The protein below binds the small molecule below.
Small molecule (SMILES): Nc1ncnc2c1ncn2[C@H]1C[C@H](O)[C@@H](COP(=O)(O)O)O1

Binding-site contacts:
Ligand atom OP1 contacts residue TYR271 of chain 42.A at 3.1 Å (h-bond).
Ligand atom O5' contacts residue ASN491 of chain 42.A at 3.5 Å (h-bond).
Ligand atom OP1 contacts residue PHE272 of chain 42.A at 3.4 Å.
Ligand atom P contacts residue ASN491 of chain 42.A at 3.0 Å.
Ligand atom OP2 contacts residue ASN491 of chain 42.A at 1.7 Å (h-bond).
Ligand atom P contacts residue PHE272 of chain 42.A at 4.3 Å.
Ligand atom OP2 contacts residue ASP273 of chain 42.A at 2.4 Å.
Ligand atom OP1 contacts residue ASN491 of chain 42.A at 3.6 Å.
Ligand atom O5' contacts residue ASP273 of chain 42.A at 4.1 Å.
Ligand atom P contacts residue TYR271 of chain 42.A at 4.5 Å.
Ligand atom C5' contacts residue ASN491 of chain 42.A at 4.0 Å.
Ligand atom C5' contacts residue ASP273 of chain 42.A at 3.8 Å.
Ligand atom OP1 contacts residue ASP273 of chain 42.A at 3.3 Å.
Ligand atom P contacts residue ASP273 of chain 42.A at 2.8 Å.

Sequence of chain 42.A:
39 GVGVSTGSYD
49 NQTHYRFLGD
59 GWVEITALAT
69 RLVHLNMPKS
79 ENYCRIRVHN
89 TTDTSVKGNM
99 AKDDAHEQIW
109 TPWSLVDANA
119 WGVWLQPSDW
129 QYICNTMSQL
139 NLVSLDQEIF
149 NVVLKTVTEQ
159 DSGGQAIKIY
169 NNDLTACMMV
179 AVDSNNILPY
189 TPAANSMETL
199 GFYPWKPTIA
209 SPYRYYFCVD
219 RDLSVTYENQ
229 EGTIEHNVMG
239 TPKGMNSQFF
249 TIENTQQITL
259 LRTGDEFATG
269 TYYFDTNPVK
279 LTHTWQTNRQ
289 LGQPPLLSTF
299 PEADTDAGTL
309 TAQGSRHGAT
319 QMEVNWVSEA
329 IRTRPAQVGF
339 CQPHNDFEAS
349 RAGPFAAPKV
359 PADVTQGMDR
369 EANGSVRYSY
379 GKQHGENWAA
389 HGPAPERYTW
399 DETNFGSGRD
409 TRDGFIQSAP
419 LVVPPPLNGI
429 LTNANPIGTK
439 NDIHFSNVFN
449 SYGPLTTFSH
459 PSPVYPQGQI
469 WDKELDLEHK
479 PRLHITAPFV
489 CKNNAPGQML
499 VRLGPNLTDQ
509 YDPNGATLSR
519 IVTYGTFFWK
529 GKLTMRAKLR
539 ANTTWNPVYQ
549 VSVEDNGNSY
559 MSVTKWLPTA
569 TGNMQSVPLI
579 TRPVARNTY